Sequence of chain 1.D:
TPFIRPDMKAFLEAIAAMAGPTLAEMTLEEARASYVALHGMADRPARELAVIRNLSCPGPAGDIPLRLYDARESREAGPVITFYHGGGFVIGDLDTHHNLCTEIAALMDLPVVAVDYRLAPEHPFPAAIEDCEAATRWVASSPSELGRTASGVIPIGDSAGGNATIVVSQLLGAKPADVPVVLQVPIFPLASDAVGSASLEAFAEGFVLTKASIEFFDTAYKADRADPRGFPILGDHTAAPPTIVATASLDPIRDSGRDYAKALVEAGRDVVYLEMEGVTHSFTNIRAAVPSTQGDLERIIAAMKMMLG

A small-molecule ligand and the protein it binds are described below.
Small molecule (SMILES): O=[N+]([O-])c1ccc(O)cc1

Binding-site contacts:
Ligand atom C1 contacts residue ALA292 of chain 1.D at 4.1 Å (hydrophobic).
Ligand atom C4 contacts residue ALA13 of chain 1.D at 4.1 Å (hydrophobic).
Ligand atom N1 contacts residue ALA292 of chain 1.D at 4.0 Å.
Ligand atom C6 contacts residue PHE14 of chain 1.D at 3.8 Å (hydrophobic).
Ligand atom C4 contacts residue ALA292 of chain 1.D at 4.4 Å (hydrophobic).
Ligand atom C5 contacts residue ALA17 of chain 1.D at 4.2 Å (hydrophobic).
Ligand atom N1 contacts residue MET44 of chain 1.D at 3.9 Å.
Ligand atom C5 contacts residue PHE14 of chain 1.D at 3.7 Å (hydrophobic).
Ligand atom C6 contacts residue ALA17 of chain 1.D at 4.4 Å (hydrophobic).
Ligand atom O2 contacts residue MET44 of chain 1.D at 2.6 Å.
Ligand atom C5 contacts residue ALA13 of chain 1.D at 3.9 Å (hydrophobic).
Ligand atom O2 contacts residue PHE14 of chain 1.D at 4.4 Å.
Ligand atom C5 contacts residue ALA292 of chain 1.D at 4.4 Å (hydrophobic).
Ligand atom O3 contacts residue ALA292 of chain 1.D at 3.9 Å.
Ligand atom C2 contacts residue ALA292 of chain 1.D at 4.0 Å (hydrophobic).
Ligand atom C6 contacts residue ALA292 of chain 1.D at 4.3 Å (hydrophobic).
Ligand atom OH contacts residue ALA13 of chain 1.D at 2.9 Å.
Ligand atom OH contacts residue PHE14 of chain 1.D at 4.0 Å.
Ligand atom C3 contacts residue ALA292 of chain 1.D at 4.2 Å (hydrophobic).
Ligand atom C4 contacts residue PHE14 of chain 1.D at 4.3 Å (hydrophobic).
Ligand atom O2 contacts residue ALA292 of chain 1.D at 4.0 Å.